Binding-site contacts:
Ligand atom C7 contacts residue ASN177 of chain 1.C at 3.4 Å.
Ligand atom O5 contacts residue GLN168 of chain 1.C at 3.5 Å (h-bond).
Ligand atom O6 contacts residue GLN168 of chain 1.C at 4.4 Å.
Ligand atom C1 contacts residue SER175 of chain 1.C at 3.8 Å.
Ligand atom O5 contacts residue ASN177 of chain 1.C at 2.3 Å (h-bond).
Ligand atom C5 contacts residue GLN168 of chain 1.C at 3.7 Å.
Ligand atom C8 contacts residue SER175 of chain 1.C at 3.4 Å.
Ligand atom C6 contacts residue GLN168 of chain 1.C at 3.5 Å.
Ligand atom N2 contacts residue ASN177 of chain 1.C at 2.9 Å (h-bond).
Ligand atom C5 contacts residue ASN177 of chain 1.C at 3.6 Å.
Ligand atom C3 contacts residue ASN177 of chain 1.C at 3.8 Å.
Ligand atom C4 contacts residue ASN177 of chain 1.C at 4.2 Å.
Ligand atom C1 contacts residue GLN168 of chain 1.C at 4.3 Å.
Ligand atom C2 contacts residue ASN177 of chain 1.C at 2.4 Å.
Ligand atom O7 contacts residue ASN177 of chain 1.C at 3.5 Å (h-bond).
Ligand atom O6 contacts residue ARG27 of chain 1.C at 4.5 Å.
Ligand atom C3 contacts residue SER175 of chain 1.C at 4.0 Å.
Ligand atom N2 contacts residue SER175 of chain 1.C at 3.2 Å (h-bond).
Ligand atom C1 contacts residue ASN177 of chain 1.C at 1.4 Å.
Ligand atom C2 contacts residue SER175 of chain 1.C at 3.9 Å.
Ligand atom C7 contacts residue SER175 of chain 1.C at 4.2 Å.

Sequence of chain 1.C:
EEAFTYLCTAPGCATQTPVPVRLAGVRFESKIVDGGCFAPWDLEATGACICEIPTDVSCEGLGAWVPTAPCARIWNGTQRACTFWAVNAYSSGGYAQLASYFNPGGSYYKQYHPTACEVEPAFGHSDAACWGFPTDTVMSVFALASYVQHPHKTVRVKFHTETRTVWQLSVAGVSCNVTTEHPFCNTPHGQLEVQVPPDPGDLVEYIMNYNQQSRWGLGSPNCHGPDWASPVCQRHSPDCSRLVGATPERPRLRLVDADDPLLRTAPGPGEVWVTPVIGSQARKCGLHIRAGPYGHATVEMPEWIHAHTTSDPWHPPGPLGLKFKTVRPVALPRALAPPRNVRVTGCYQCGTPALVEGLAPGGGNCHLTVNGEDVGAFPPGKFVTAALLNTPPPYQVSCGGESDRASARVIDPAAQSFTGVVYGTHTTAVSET

This small molecule binds to this protein.
Small molecule (SMILES): CC(=O)N[C@@H]1[C@@H](O)[C@H](O)[C@@H](CO)O[C@H]1O